A small-molecule ligand and the protein it binds are described below.
Small molecule (SMILES): CC(=O)N[C@@H]1[C@@H](O)[C@H](O)[C@@H](CO)O[C@H]1O

Binding-site contacts:
Ligand atom C4 contacts residue ASN120 of chain 1.K at 4.2 Å.
Ligand atom O7 contacts residue ASN120 of chain 1.K at 3.8 Å.
Ligand atom O5 contacts residue GLU149 of chain 1.K at 3.4 Å (salt-bridge).
Ligand atom C1 contacts residue ASN120 of chain 1.K at 1.4 Å.
Ligand atom C7 contacts residue THR122 of chain 1.K at 4.2 Å.
Ligand atom O7 contacts residue ALA121 of chain 1.K at 3.6 Å (h-bond).
Ligand atom C7 contacts residue GLU149 of chain 1.K at 3.5 Å.
Ligand atom C1 contacts residue GLU149 of chain 1.K at 3.1 Å.
Ligand atom C3 contacts residue GLU149 of chain 1.K at 4.3 Å.
Ligand atom N2 contacts residue GLU149 of chain 1.K at 2.6 Å (salt-bridge).
Ligand atom C8 contacts residue GLU149 of chain 1.K at 3.9 Å.
Ligand atom C2 contacts residue ASN120 of chain 1.K at 2.5 Å.
Ligand atom C3 contacts residue ASN120 of chain 1.K at 3.8 Å.
Ligand atom O7 contacts residue THR122 of chain 1.K at 3.2 Å (h-bond).
Ligand atom C7 contacts residue ASN120 of chain 1.K at 3.5 Å.
Ligand atom C5 contacts residue ASN123 of chain 1.K at 4.2 Å.
Ligand atom N2 contacts residue ASN120 of chain 1.K at 2.9 Å (h-bond).
Ligand atom O7 contacts residue ASN123 of chain 1.K at 4.5 Å.
Ligand atom C6 contacts residue VAL125 of chain 1.K at 3.6 Å (hydrophobic).
Ligand atom O4 contacts residue ASN123 of chain 1.K at 3.6 Å.
Ligand atom C5 contacts residue ASN120 of chain 1.K at 3.7 Å.
Ligand atom C5 contacts residue VAL125 of chain 1.K at 4.4 Å (hydrophobic).
Ligand atom C4 contacts residue ASN123 of chain 1.K at 4.3 Å.
Ligand atom C3 contacts residue ASN123 of chain 1.K at 4.3 Å.
Ligand atom C7 contacts residue ALA121 of chain 1.K at 4.1 Å (hydrophobic).
Ligand atom C2 contacts residue GLU149 of chain 1.K at 3.0 Å.
Ligand atom O7 contacts residue GLU149 of chain 1.K at 4.5 Å.
Ligand atom O5 contacts residue ASN120 of chain 1.K at 2.4 Å (h-bond).
Ligand atom C8 contacts residue ALA121 of chain 1.K at 3.6 Å (hydrophobic).

Sequence of chain 1.K:
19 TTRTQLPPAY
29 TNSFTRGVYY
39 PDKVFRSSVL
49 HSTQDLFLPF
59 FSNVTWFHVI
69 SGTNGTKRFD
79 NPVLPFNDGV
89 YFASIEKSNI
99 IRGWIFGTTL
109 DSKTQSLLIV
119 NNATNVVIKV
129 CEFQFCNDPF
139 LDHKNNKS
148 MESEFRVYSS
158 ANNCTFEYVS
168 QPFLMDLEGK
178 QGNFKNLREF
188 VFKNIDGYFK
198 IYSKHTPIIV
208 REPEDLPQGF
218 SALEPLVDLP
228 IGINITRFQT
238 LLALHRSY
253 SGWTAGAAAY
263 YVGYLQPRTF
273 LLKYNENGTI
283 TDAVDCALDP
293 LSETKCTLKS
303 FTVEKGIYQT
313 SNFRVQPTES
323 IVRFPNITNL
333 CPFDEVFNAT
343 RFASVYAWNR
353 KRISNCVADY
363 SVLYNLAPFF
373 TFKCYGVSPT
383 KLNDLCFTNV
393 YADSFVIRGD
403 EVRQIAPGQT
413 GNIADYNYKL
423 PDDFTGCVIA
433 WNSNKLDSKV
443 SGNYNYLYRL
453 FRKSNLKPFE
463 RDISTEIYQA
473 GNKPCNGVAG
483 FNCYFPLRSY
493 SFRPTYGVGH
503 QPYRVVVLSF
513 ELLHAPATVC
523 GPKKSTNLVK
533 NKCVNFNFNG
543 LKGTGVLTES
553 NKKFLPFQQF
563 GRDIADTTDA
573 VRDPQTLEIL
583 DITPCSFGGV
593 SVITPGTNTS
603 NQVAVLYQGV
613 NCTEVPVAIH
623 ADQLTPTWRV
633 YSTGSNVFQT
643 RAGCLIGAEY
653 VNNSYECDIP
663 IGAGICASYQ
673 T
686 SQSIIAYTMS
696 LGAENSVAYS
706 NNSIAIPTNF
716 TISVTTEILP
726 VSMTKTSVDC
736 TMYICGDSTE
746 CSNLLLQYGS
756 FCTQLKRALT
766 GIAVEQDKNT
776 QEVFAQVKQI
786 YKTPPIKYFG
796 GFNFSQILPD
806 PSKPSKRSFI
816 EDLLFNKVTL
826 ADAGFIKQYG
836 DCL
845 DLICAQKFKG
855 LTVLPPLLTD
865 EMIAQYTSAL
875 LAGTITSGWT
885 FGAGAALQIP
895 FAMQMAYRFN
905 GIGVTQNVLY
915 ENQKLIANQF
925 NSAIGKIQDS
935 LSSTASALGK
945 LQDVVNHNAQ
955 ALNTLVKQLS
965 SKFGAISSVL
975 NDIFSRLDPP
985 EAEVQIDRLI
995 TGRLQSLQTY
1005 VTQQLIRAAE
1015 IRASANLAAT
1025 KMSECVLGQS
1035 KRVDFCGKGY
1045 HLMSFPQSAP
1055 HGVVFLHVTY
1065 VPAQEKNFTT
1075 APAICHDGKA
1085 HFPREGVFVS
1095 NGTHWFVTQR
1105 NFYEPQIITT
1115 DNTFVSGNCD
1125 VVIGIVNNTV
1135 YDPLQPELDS